Sequence of chain 2.A:
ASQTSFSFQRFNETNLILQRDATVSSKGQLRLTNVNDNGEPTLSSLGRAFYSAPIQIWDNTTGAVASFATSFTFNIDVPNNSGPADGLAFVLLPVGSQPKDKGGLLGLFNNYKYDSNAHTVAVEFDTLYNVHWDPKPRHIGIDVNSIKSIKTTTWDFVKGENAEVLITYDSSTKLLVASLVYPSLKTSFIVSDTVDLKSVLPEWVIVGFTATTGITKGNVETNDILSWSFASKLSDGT

The protein below binds the small molecule below.
Small molecule (SMILES): CC(=O)N[C@H]1[C@H](O[C@H]2[C@@H](O)[C@H](O)[C@@H](CO)O[C@@H]2O)O[C@H](CO)[C@@H](O)[C@@H]1O

Binding-site contacts:
Ligand atom O7 contacts residue VAL131 of chain 2.A at 3.8 Å.
Ligand atom C1 contacts residue ASN130 of chain 2.A at 4.2 Å.
Ligand atom C4 contacts residue TRP133 of chain 2.A at 4.3 Å (hydrophobic).
Ligand atom O5 contacts residue LEU128 of chain 2.A at 4.1 Å.
Ligand atom C7 contacts residue ASN130 of chain 2.A at 4.1 Å.
Ligand atom C8 contacts residue VAL131 of chain 2.A at 4.0 Å (hydrophobic).
Ligand atom C6 contacts residue THR216 of chain 2.A at 4.0 Å.
Ligand atom C4 contacts residue LEU128 of chain 2.A at 4.0 Å (hydrophobic).
Ligand atom O3 contacts residue ASP86 of chain 2.A at 4.2 Å.
Ligand atom O3 contacts residue TYR129 of chain 2.A at 4.2 Å.
Ligand atom O3 contacts residue GLY104 of chain 2.A at 2.9 Å (h-bond).
Ligand atom O2 contacts residue ASN130 of chain 2.A at 3.6 Å (h-bond).
Ligand atom O4 contacts residue LEU105 of chain 2.A at 3.8 Å.
Ligand atom O4 contacts residue GLY104 of chain 2.A at 3.3 Å (h-bond).
Ligand atom O4 contacts residue TRP133 of chain 2.A at 3.9 Å.
Ligand atom C2 contacts residue ILE215 of chain 2.A at 4.1 Å (hydrophobic).
Ligand atom O6 contacts residue THR216 of chain 2.A at 3.1 Å (h-bond).
Ligand atom C5 contacts residue THR216 of chain 2.A at 4.0 Å.
Ligand atom O4 contacts residue GLY103 of chain 2.A at 4.3 Å.
Ligand atom O6 contacts residue ASN219 of chain 2.A at 3.9 Å.
Ligand atom O6 contacts residue GLY214 of chain 2.A at 3.8 Å.
Ligand atom O4 contacts residue ASN219 of chain 2.A at 4.3 Å.
Ligand atom C6 contacts residue LEU128 of chain 2.A at 3.9 Å (hydrophobic).
Ligand atom C8 contacts residue HIS132 of chain 2.A at 4.0 Å.
Ligand atom O1 contacts residue ILE215 of chain 2.A at 3.8 Å.
Ligand atom C6 contacts residue ASN219 of chain 2.A at 3.7 Å.
Ligand atom C4 contacts residue ASN130 of chain 2.A at 4.0 Å.
Ligand atom O6 contacts residue TRP133 of chain 2.A at 4.5 Å.
Ligand atom O6 contacts residue ILE215 of chain 2.A at 3.3 Å (h-bond).
Ligand atom C7 contacts residue VAL131 of chain 2.A at 4.4 Å (hydrophobic).
Ligand atom C4 contacts residue GLY104 of chain 2.A at 4.0 Å.
Ligand atom C6 contacts residue TRP133 of chain 2.A at 3.7 Å (hydrophobic).
Ligand atom C3 contacts residue GLY104 of chain 2.A at 3.9 Å.
Ligand atom O3 contacts residue GLY103 of chain 2.A at 3.5 Å.
Ligand atom O3 contacts residue ASN130 of chain 2.A at 4.3 Å.
Ligand atom C5 contacts residue LEU128 of chain 2.A at 4.3 Å (hydrophobic).
Ligand atom C2 contacts residue ASN130 of chain 2.A at 4.0 Å.
Ligand atom O7 contacts residue ASN130 of chain 2.A at 3.1 Å (h-bond).
Ligand atom O6 contacts residue TYR112 of chain 2.A at 4.4 Å.
Ligand atom O4 contacts residue LYS102 of chain 2.A at 4.2 Å.